A small-molecule ligand and the protein it binds are described below.
Small molecule (SMILES): Nc1nc(N)nc(NC2CC2)n1

Binding-site contacts:
Ligand atom NAB contacts residue ASP181 of chain 1.B at 3.7 Å.
Ligand atom CAL contacts residue PRO230 of chain 1.B at 3.3 Å (hydrophobic).
Ligand atom CAI contacts residue NAP1 of chain 1.I at 3.3 Å.
Ligand atom CAJ contacts residue TYR194 of chain 1.B at 3.5 Å (hydrophobic).
Ligand atom NAE contacts residue PHE117 of chain 1.B at 3.5 Å.
Ligand atom NAA contacts residue NAP1 of chain 1.I at 3.0 Å (h-bond).
Ligand atom CAI contacts residue SER115 of chain 1.B at 3.6 Å.
Ligand atom NAH contacts residue PRO230 of chain 1.B at 3.9 Å.
Ligand atom NAB contacts residue NAP1 of chain 1.I at 3.4 Å.
Ligand atom CAL contacts residue PHE117 of chain 1.B at 4.1 Å (hydrophobic).
Ligand atom NAA contacts residue PHE117 of chain 1.B at 3.5 Å.
Ligand atom NAE contacts residue TYR194 of chain 1.B at 3.4 Å (h-bond).
Ligand atom CAK contacts residue NAP1 of chain 1.I at 3.4 Å.
Ligand atom CAI contacts residue PHE117 of chain 1.B at 3.3 Å (hydrophobic).
Ligand atom NAG contacts residue D1D1 of chain 1.K at 3.3 Å.
Ligand atom NAE contacts residue SER115 of chain 1.B at 3.8 Å.
Ligand atom CAK contacts residue PHE117 of chain 1.B at 3.8 Å (hydrophobic).
Ligand atom NAF contacts residue PHE117 of chain 1.B at 3.6 Å.
Ligand atom NAE contacts residue NAP1 of chain 1.I at 2.7 Å (h-bond).
Ligand atom NAG contacts residue NAP1 of chain 1.I at 3.7 Å.
Ligand atom CAD contacts residue ARG34 of chain 1.B at 3.0 Å.
Ligand atom CAL contacts residue NAP1 of chain 1.I at 3.5 Å.
Ligand atom NAH contacts residue ARG34 of chain 1.B at 3.6 Å (salt-bridge).
Ligand atom NAB contacts residue TYR194 of chain 1.B at 2.7 Å (h-bond).
Ligand atom CAJ contacts residue PHE117 of chain 1.B at 3.6 Å (hydrophobic).
Ligand atom CAC contacts residue PHE117 of chain 1.B at 4.2 Å (hydrophobic).
Ligand atom CAC contacts residue PRO230 of chain 1.B at 4.0 Å (hydrophobic).
Ligand atom NAH contacts residue NAP1 of chain 1.I at 3.3 Å (h-bond).
Ligand atom CAL contacts residue ARG34 of chain 1.B at 3.5 Å.
Ligand atom NAA contacts residue SER115 of chain 1.B at 2.8 Å (h-bond).
Ligand atom CAD contacts residue NAP1 of chain 1.I at 2.8 Å.
Ligand atom NAH contacts residue PHE117 of chain 1.B at 4.1 Å.
Ligand atom NAB contacts residue D1D1 of chain 1.K at 2.5 Å (h-bond).
Ligand atom NAB contacts residue PHE117 of chain 1.B at 3.7 Å.
Ligand atom NAF contacts residue NAP1 of chain 1.I at 2.6 Å (h-bond).
Ligand atom CAD contacts residue PRO230 of chain 1.B at 3.9 Å (hydrophobic).
Ligand atom NAG contacts residue PHE117 of chain 1.B at 3.8 Å.
Ligand atom CAJ contacts residue NAP1 of chain 1.I at 3.5 Å.
Ligand atom CAC contacts residue NAP1 of chain 1.I at 2.8 Å.
Ligand atom CAJ contacts residue D1D1 of chain 1.K at 3.6 Å.

Sequence of chain 1.B:
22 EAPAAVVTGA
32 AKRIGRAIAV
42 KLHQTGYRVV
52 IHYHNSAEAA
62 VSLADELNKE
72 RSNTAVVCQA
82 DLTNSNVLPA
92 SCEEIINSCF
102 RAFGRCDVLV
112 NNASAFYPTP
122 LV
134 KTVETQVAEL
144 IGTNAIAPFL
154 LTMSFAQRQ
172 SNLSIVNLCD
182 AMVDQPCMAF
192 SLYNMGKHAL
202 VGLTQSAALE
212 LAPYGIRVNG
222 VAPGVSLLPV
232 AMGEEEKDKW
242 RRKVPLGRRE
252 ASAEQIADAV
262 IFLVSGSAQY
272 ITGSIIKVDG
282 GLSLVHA